The protein below binds the small molecule below.
Small molecule (SMILES): CC(C)C[C@H](NC(=O)[C@@H](N)CCC(=O)O)C(=O)N[C@@H](C)C(=O)N[C@@H](COP(=O)(O)O)C(=O)N[C@@H](CC(=O)O)C(=O)N[C@@H](CC(=O)O)C(=O)N[C@@H](C)C=O.N[C@H](C=O)CO

Sequence of chain 1.B:
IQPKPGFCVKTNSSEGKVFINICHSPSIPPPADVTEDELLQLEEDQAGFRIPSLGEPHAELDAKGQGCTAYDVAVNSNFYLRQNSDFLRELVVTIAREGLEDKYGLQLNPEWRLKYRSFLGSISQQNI

Binding-site contacts:
Ligand atom C contacts residue LEU165 of chain 1.B at 4.4 Å (hydrophobic).
Ligand atom O2P contacts residue LYS64 of chain 1.B at 3.2 Å.
Ligand atom OD2 contacts residue LYS64 of chain 1.B at 3.0 Å (salt-bridge).
Ligand atom CG contacts residue LEU165 of chain 1.B at 4.2 Å (hydrophobic).
Ligand atom OD2 contacts residue LEU165 of chain 1.B at 4.0 Å.
Ligand atom OD1 contacts residue LYS166 of chain 1.B at 3.4 Å (salt-bridge).
Ligand atom OD1 contacts residue LYS64 of chain 1.B at 2.8 Å (salt-bridge).
Ligand atom OG contacts residue LYS64 of chain 1.B at 3.9 Å.
Ligand atom CG contacts residue TYR167 of chain 1.B at 3.7 Å (hydrophobic).
Ligand atom O1P contacts residue LYS113 of chain 1.B at 4.2 Å.
Ligand atom CB contacts residue LEU165 of chain 1.B at 4.3 Å (hydrophobic).
Ligand atom CG contacts residue PHE66 of chain 1.B at 3.7 Å (hydrophobic).
Ligand atom N contacts residue TYR167 of chain 1.B at 4.2 Å.
Ligand atom O3P contacts residue LYS113 of chain 1.B at 2.7 Å (salt-bridge).
Ligand atom C contacts residue ARG168 of chain 1.B at 3.9 Å.
Ligand atom OD2 contacts residue TYR167 of chain 1.B at 4.2 Å.
Ligand atom O3P contacts residue LYS64 of chain 1.B at 3.8 Å.
Ligand atom O contacts residue ALA112 of chain 1.B at 3.3 Å.
Ligand atom CB contacts residue TYR167 of chain 1.B at 4.2 Å (hydrophobic).
Ligand atom O contacts residue ARG168 of chain 1.B at 3.0 Å (salt-bridge).
Ligand atom OD1 contacts residue TYR167 of chain 1.B at 2.7 Å (h-bond).
Ligand atom CB contacts residue PHE66 of chain 1.B at 4.1 Å (hydrophobic).
Ligand atom OD1 contacts residue LEU165 of chain 1.B at 3.9 Å.
Ligand atom OD1 contacts residue ALA112 of chain 1.B at 3.8 Å.
Ligand atom OD2 contacts residue PHE66 of chain 1.B at 3.9 Å.
Ligand atom OD1 contacts residue ARG168 of chain 1.B at 3.3 Å (salt-bridge).
Ligand atom OD1 contacts residue ASP111 of chain 1.B at 3.8 Å.
Ligand atom O contacts residue LEU165 of chain 1.B at 3.7 Å.
Ligand atom OD1 contacts residue PHE66 of chain 1.B at 3.8 Å.
Ligand atom P contacts residue LYS64 of chain 1.B at 4.0 Å.
Ligand atom CG contacts residue LYS64 of chain 1.B at 3.2 Å.
Ligand atom C contacts residue ALA112 of chain 1.B at 4.5 Å (hydrophobic).
Ligand atom CG contacts residue LYS166 of chain 1.B at 3.8 Å.
Ligand atom P contacts residue LYS113 of chain 1.B at 4.0 Å.
Ligand atom CD2 contacts residue TYR167 of chain 1.B at 3.8 Å (hydrophobic).
Ligand atom OD2 contacts residue LYS166 of chain 1.B at 3.5 Å (salt-bridge).
Ligand atom CG contacts residue TYR167 of chain 1.B at 4.2 Å (hydrophobic).
Ligand atom CB contacts residue ARG168 of chain 1.B at 4.5 Å.
Ligand atom CD1 contacts residue TYR167 of chain 1.B at 3.4 Å (hydrophobic).